This protein binds this small molecule.
Small molecule (SMILES): COc1ccc(OC)c(-c2cc(C(=O)Nc3cc(-c4[nH]c(SC)nc4-c4ccc(F)cc4)ccn3)n(C)c2)c1

Sequence of chain 1.B:
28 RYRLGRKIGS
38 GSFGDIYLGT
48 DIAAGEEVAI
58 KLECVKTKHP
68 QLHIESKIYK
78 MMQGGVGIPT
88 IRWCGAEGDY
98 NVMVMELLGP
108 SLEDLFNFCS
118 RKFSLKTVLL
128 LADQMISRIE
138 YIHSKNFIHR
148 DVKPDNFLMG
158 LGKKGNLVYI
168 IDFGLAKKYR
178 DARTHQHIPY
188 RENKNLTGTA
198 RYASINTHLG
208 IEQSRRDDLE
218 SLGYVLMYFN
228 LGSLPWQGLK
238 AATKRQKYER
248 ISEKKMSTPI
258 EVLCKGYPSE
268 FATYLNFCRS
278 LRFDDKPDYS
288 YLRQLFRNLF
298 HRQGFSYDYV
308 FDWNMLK

Binding-site contacts:
Ligand atom C36 contacts residue MET102 of chain 1.B at 3.6 Å (hydrophobic).
Ligand atom C20 contacts residue LEU105 of chain 1.B at 3.8 Å (hydrophobic).
Ligand atom C36 contacts residue LYS58 of chain 1.B at 3.7 Å.
Ligand atom N25 contacts residue ALA56 of chain 1.B at 3.8 Å.
Ligand atom C35 contacts residue ALA56 of chain 1.B at 3.7 Å (hydrophobic).
Ligand atom S31 contacts residue SER37 of chain 1.B at 3.9 Å.
Ligand atom C32 contacts residue ASP152 of chain 1.B at 3.8 Å.
Ligand atom C20 contacts residue LEU155 of chain 1.B at 3.9 Å (hydrophobic).
Ligand atom F37 contacts residue MET102 of chain 1.B at 3.5 Å.
Ligand atom N19 contacts residue LEU104 of chain 1.B at 3.8 Å.
Ligand atom C39 contacts residue MET102 of chain 1.B at 3.7 Å (hydrophobic).
Ligand atom O18 contacts residue ILE35 of chain 1.B at 3.2 Å.
Ligand atom C34 contacts residue ILE43 of chain 1.B at 3.7 Å (hydrophobic).
Ligand atom C04 contacts residue PRO107 of chain 1.B at 3.7 Å (hydrophobic).
Ligand atom C06 contacts residue PRO107 of chain 1.B at 3.9 Å (hydrophobic).
Ligand atom C14 contacts residue ILE35 of chain 1.B at 3.4 Å (hydrophobic).
Ligand atom C38 contacts residue MET100 of chain 1.B at 3.7 Å (hydrophobic).
Ligand atom C24 contacts residue GLU103 of chain 1.B at 3.5 Å.
Ligand atom C34 contacts residue ALA56 of chain 1.B at 3.6 Å (hydrophobic).
Ligand atom C38 contacts residue MET102 of chain 1.B at 3.4 Å (hydrophobic).
Ligand atom C23 contacts residue MET102 of chain 1.B at 3.5 Å (hydrophobic).
Ligand atom N25 contacts residue LEU105 of chain 1.B at 3.0 Å (h-bond).
Ligand atom F37 contacts residue LYS58 of chain 1.B at 3.8 Å.
Ligand atom C29 contacts residue ILE168 of chain 1.B at 3.6 Å (hydrophobic).
Ligand atom C24 contacts residue ALA56 of chain 1.B at 3.5 Å (hydrophobic).
Ligand atom C35 contacts residue MET102 of chain 1.B at 3.6 Å (hydrophobic).
Ligand atom C27 contacts residue ILE43 of chain 1.B at 3.8 Å (hydrophobic).
Ligand atom C24 contacts residue MET102 of chain 1.B at 3.7 Å (hydrophobic).
Ligand atom C21 contacts residue LEU155 of chain 1.B at 3.6 Å (hydrophobic).
Ligand atom N19 contacts residue LEU105 of chain 1.B at 3.0 Å (h-bond).
Ligand atom C22 contacts residue LEU155 of chain 1.B at 3.8 Å (hydrophobic).
Ligand atom F37 contacts residue MET100 of chain 1.B at 3.3 Å.
Ligand atom O02 contacts residue LEU158 of chain 1.B at 3.6 Å.
Ligand atom C23 contacts residue ALA56 of chain 1.B at 3.7 Å (hydrophobic).
Ligand atom C24 contacts residue LEU105 of chain 1.B at 3.6 Å (hydrophobic).
Ligand atom C16 contacts residue LEU105 of chain 1.B at 3.5 Å (hydrophobic).
Ligand atom N28 contacts residue ILE43 of chain 1.B at 3.5 Å.
Ligand atom C05 contacts residue PRO107 of chain 1.B at 3.5 Å (hydrophobic).
Ligand atom C16 contacts residue GLY106 of chain 1.B at 3.8 Å.
Ligand atom N30 contacts residue ILE168 of chain 1.B at 3.6 Å.